Sequence of chain 3.A:
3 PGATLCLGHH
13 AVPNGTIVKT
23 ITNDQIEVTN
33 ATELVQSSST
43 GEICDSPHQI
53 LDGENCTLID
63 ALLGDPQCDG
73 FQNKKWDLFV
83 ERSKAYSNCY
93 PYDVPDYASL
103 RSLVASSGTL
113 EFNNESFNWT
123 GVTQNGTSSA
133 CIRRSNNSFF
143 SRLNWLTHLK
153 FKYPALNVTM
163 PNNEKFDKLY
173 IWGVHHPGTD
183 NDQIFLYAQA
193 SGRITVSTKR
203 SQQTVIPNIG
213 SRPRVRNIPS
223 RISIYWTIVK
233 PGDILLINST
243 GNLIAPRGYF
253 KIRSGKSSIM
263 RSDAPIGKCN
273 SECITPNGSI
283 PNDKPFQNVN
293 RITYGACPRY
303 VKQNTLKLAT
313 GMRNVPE

Binding-site contacts:
Ligand atom C5 contacts residue ASN16 of chain 3.A at 3.7 Å.
Ligand atom C7 contacts residue ASN16 of chain 3.A at 3.1 Å.
Ligand atom C8 contacts residue ASN32 of chain 3.A at 4.0 Å.
Ligand atom O7 contacts residue THR18 of chain 3.A at 4.3 Å.
Ligand atom C3 contacts residue ASN16 of chain 3.A at 3.8 Å.
Ligand atom O5 contacts residue ASN16 of chain 3.A at 2.4 Å (h-bond).
Ligand atom C7 contacts residue THR18 of chain 3.A at 4.1 Å.
Ligand atom C8 contacts residue THR31 of chain 3.A at 3.6 Å.
Ligand atom C1 contacts residue ASN16 of chain 3.A at 1.4 Å.
Ligand atom C8 contacts residue THR18 of chain 3.A at 2.9 Å.
Ligand atom O7 contacts residue ASN16 of chain 3.A at 3.3 Å (h-bond).
Ligand atom C2 contacts residue ASN16 of chain 3.A at 2.5 Å.
Ligand atom N2 contacts residue ASN16 of chain 3.A at 2.9 Å (h-bond).
Ligand atom C4 contacts residue ASN16 of chain 3.A at 4.2 Å.
Ligand atom C8 contacts residue ASN16 of chain 3.A at 3.1 Å.
Ligand atom C8 contacts residue GLY17 of chain 3.A at 4.2 Å.

This small molecule binds to this protein.
Small molecule (SMILES): CC(=O)N[C@@H]1[C@@H](O)[C@H](O)[C@@H](CO)O[C@H]1O